Sequence of chain 1.C:
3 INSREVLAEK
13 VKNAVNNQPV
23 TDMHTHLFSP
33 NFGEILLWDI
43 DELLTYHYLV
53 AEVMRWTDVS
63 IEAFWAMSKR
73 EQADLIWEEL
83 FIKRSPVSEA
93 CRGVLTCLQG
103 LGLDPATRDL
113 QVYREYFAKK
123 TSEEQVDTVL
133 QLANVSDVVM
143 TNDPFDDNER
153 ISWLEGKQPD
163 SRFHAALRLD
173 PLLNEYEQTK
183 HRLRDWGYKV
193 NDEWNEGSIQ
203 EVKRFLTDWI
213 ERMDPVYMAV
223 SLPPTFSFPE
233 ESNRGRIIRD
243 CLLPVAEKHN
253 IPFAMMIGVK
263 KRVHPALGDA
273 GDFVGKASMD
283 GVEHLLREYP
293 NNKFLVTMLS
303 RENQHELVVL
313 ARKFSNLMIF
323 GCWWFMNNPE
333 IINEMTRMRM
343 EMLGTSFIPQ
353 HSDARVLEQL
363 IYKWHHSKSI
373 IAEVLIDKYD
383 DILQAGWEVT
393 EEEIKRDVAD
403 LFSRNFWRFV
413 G

Binding-site contacts:
Ligand atom O2 contacts residue ASP355 of chain 1.C at 3.1 Å (salt-bridge).
Ligand atom O2 contacts residue TRP325 of chain 1.C at 2.8 Å (h-bond).
Ligand atom O6 contacts residue ASP355 of chain 1.C at 3.4 Å (salt-bridge).
Ligand atom O5 contacts residue HIS28 of chain 1.C at 3.6 Å.
Ligand atom O2 contacts residue ZN1 of chain 1.M at 2.0 Å.
Ligand atom C2 contacts residue TRP325 of chain 1.C at 3.5 Å (hydrophobic).
Ligand atom O2 contacts residue HIS28 of chain 1.C at 3.6 Å.
Ligand atom O4 contacts residue ARG357 of chain 1.C at 3.0 Å (salt-bridge).
Ligand atom O1A contacts residue ARG170 of chain 1.C at 3.0 Å (salt-bridge).
Ligand atom C6 contacts residue HIS49 of chain 1.C at 3.9 Å.
Ligand atom C2 contacts residue HIS28 of chain 1.C at 3.9 Å.
Ligand atom O1A contacts residue MET258 of chain 1.C at 3.1 Å.
Ligand atom C4 contacts residue TRP326 of chain 1.C at 3.7 Å (hydrophobic).
Ligand atom C1 contacts residue HIS28 of chain 1.C at 3.8 Å.
Ligand atom C1 contacts residue ARG170 of chain 1.C at 3.4 Å.
Ligand atom O5 contacts residue ASP355 of chain 1.C at 3.2 Å (salt-bridge).
Ligand atom C5 contacts residue HIS49 of chain 1.C at 3.9 Å.
Ligand atom O1A contacts residue HIS28 of chain 1.C at 3.0 Å (h-bond).
Ligand atom C1 contacts residue ZN1 of chain 1.M at 3.0 Å.
Ligand atom O5 contacts residue ARG357 of chain 1.C at 3.3 Å (salt-bridge).
Ligand atom C6 contacts residue TYR50 of chain 1.C at 3.3 Å (hydrophobic).
Ligand atom O6 contacts residue TYR50 of chain 1.C at 2.7 Å (h-bond).
Ligand atom C6 contacts residue TRP326 of chain 1.C at 3.6 Å (hydrophobic).
Ligand atom C2 contacts residue ZN1 of chain 1.M at 2.9 Å.
Ligand atom C3 contacts residue ARG357 of chain 1.C at 3.6 Å.
Ligand atom O2 contacts residue HIS26 of chain 1.C at 3.8 Å.
Ligand atom C3 contacts residue HIS28 of chain 1.C at 3.8 Å.
Ligand atom C5 contacts residue ARG357 of chain 1.C at 3.8 Å.
Ligand atom O1A contacts residue ZN1 of chain 1.M at 2.2 Å.
Ligand atom O1B contacts residue SER223 of chain 1.C at 3.8 Å.
Ligand atom C4 contacts residue ARG357 of chain 1.C at 3.8 Å.
Ligand atom O1A contacts residue HIS26 of chain 1.C at 3.4 Å (h-bond).
Ligand atom O4 contacts residue HIS49 of chain 1.C at 3.0 Å (h-bond).
Ligand atom O6 contacts residue TRP326 of chain 1.C at 3.7 Å.
Ligand atom C1 contacts residue MET258 of chain 1.C at 3.6 Å (hydrophobic).
Ligand atom O3 contacts residue ARG357 of chain 1.C at 3.5 Å (salt-bridge).
Ligand atom O5 contacts residue ZN1 of chain 1.M at 3.6 Å.
Ligand atom O1B contacts residue MET258 of chain 1.C at 3.9 Å.
Ligand atom O1B contacts residue ARG170 of chain 1.C at 2.7 Å (salt-bridge).
Ligand atom C3 contacts residue ZN1 of chain 1.M at 3.5 Å.

A small-molecule ligand and the protein it binds are described below.
Small molecule (SMILES): O=CC(=O)[C@@H](O)[C@H](O)[C@H](O)C(=O)O